Sequence of chain 1.F:
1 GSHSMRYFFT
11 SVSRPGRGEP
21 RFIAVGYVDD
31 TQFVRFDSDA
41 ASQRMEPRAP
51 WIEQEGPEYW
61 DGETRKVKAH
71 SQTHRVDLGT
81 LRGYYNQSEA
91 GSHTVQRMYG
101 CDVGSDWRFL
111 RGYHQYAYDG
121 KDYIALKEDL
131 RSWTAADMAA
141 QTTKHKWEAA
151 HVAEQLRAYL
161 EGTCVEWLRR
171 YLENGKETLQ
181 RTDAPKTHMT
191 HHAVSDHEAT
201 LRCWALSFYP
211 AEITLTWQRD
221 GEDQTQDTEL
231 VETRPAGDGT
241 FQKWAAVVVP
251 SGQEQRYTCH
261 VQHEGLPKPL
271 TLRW

Sequence of chain 1.J:
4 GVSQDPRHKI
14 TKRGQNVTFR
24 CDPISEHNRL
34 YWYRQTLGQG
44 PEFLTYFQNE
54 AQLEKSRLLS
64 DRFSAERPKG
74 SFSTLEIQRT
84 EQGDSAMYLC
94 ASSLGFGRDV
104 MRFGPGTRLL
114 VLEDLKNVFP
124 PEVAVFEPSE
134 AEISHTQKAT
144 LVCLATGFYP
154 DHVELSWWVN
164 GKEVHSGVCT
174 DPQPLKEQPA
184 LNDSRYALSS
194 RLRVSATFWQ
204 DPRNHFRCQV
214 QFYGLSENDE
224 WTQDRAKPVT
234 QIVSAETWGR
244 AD

Sequence of chain 1.I:
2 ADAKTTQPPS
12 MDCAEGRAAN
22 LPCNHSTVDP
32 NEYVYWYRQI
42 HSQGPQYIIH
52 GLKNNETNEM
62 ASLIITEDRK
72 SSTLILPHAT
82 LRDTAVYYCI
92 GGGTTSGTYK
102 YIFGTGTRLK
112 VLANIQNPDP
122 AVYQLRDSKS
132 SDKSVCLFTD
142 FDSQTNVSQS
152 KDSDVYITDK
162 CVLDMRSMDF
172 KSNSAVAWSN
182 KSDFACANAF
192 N

A small-molecule ligand and the protein it binds are described below.
Small molecule (SMILES): CSCC[C@H](NC(=O)[C@@H](N)CCCN=C(N)N)C(=O)N[C@@H](Cc1ccccc1)C(=O)N1CCC[C@H]1C(=O)N[C@@H](CC(N)=O)C(=O)N[C@@H](C)C(=O)N1CCC[C@H]1C(=O)N[C@@H](Cc1ccc(O)cc1)C(=O)N[C@@H](CC(C)C)C(=O)O

Binding-site contacts:
Ligand atom O contacts residue TYR99 of chain 1.F at 3.3 Å (h-bond).
Ligand atom CE contacts residue HIS70 of chain 1.F at 3.2 Å.
Ligand atom OD1 contacts residue TYR100 of chain 1.I at 3.4 Å.
Ligand atom N contacts residue ASP77 of chain 1.F at 2.8 Å (salt-bridge).
Ligand atom CG contacts residue TRP167 of chain 1.F at 3.2 Å (hydrophobic).
Ligand atom CZ contacts residue THR73 of chain 1.F at 3.3 Å.
Ligand atom CA contacts residue TYR159 of chain 1.F at 3.4 Å (hydrophobic).
Ligand atom OH contacts residue ASN31 of chain 1.J at 3.3 Å.
Ligand atom O contacts residue LYS66 of chain 1.F at 3.0 Å.
Ligand atom CG contacts residue THR95 of chain 1.I at 3.0 Å.
Ligand atom N contacts residue TYR159 of chain 1.F at 3.4 Å (h-bond).
Ligand atom O contacts residue TRP147 of chain 1.F at 2.9 Å (h-bond).
Ligand atom N contacts residue GLU63 of chain 1.F at 3.0 Å (salt-bridge).
Ligand atom CE1 contacts residue ASN52 of chain 1.J at 3.4 Å.
Ligand atom O contacts residue LYS146 of chain 1.F at 2.9 Å (salt-bridge).
Ligand atom C contacts residue TYR7 of chain 1.F at 3.4 Å (hydrophobic).
Ligand atom CA contacts residue GLU63 of chain 1.F at 3.4 Å.
Ligand atom N contacts residue TYR171 of chain 1.F at 2.6 Å (h-bond).
Ligand atom O contacts residue HIS70 of chain 1.F at 2.8 Å (h-bond).
Ligand atom N contacts residue TYR7 of chain 1.F at 3.1 Å (h-bond).
Ligand atom CD contacts residue GLU63 of chain 1.F at 2.9 Å.
Ligand atom NH1 contacts residue GLU63 of chain 1.F at 2.9 Å (salt-bridge).
Ligand atom CG contacts residue GLU63 of chain 1.F at 3.2 Å.
Ligand atom CE1 contacts residue ASN31 of chain 1.J at 3.0 Å.
Ligand atom OH contacts residue ASN52 of chain 1.J at 2.7 Å (h-bond).
Ligand atom CD contacts residue ARG97 of chain 1.F at 3.2 Å.
Ligand atom OXT contacts residue THR143 of chain 1.F at 2.9 Å (h-bond).
Ligand atom CE2 contacts residue THR73 of chain 1.F at 3.3 Å.
Ligand atom O contacts residue TYR159 of chain 1.F at 2.8 Å (h-bond).
Ligand atom O contacts residue ARG97 of chain 1.F at 3.2 Å (salt-bridge).
Ligand atom N contacts residue TYR99 of chain 1.F at 3.0 Å (h-bond).
Ligand atom CD1 contacts residue ASN31 of chain 1.J at 3.4 Å.
Ligand atom OH contacts residue GLN51 of chain 1.J at 2.7 Å (h-bond).
Ligand atom OD1 contacts residue ARG32 of chain 1.J at 2.6 Å (salt-bridge).
Ligand atom CG contacts residue ARG32 of chain 1.J at 3.4 Å.
Ligand atom OXT contacts residue TYR84 of chain 1.F at 3.0 Å (h-bond).
Ligand atom CB contacts residue TYR99 of chain 1.F at 3.2 Å (hydrophobic).
Ligand atom CB contacts residue THR95 of chain 1.I at 3.2 Å.
Ligand atom O contacts residue TYR100 of chain 1.I at 2.7 Å (h-bond).
Ligand atom CZ contacts residue ASN31 of chain 1.J at 3.3 Å.